Binding-site contacts:
Ligand atom CA contacts residue THR398 of chain 1.B at 3.7 Å.
Ligand atom CZ1 contacts residue GLY359 of chain 1.B at 4.3 Å.
Ligand atom CB contacts residue ASP394 of chain 1.B at 4.4 Å.
Ligand atom CD contacts residue ASP394 of chain 1.B at 3.3 Å.
Ligand atom CA contacts residue ARG276 of chain 1.B at 3.5 Å.
Ligand atom CH contacts residue ASP390 of chain 1.B at 3.3 Å.
Ligand atom SG contacts residue THR314 of chain 1.B at 3.3 Å (h-bond).
Ligand atom N contacts residue ARG276 of chain 1.B at 2.5 Å (salt-bridge).
Ligand atom CD contacts residue THR314 of chain 1.B at 3.8 Å.
Ligand atom CT2 contacts residue ASP394 of chain 1.B at 4.0 Å.
Ligand atom CZ2 contacts residue ASP394 of chain 1.B at 3.5 Å.
Ligand atom CT2 contacts residue TYR317 of chain 1.B at 4.0 Å (hydrophobic).
Ligand atom CH contacts residue TYR317 of chain 1.B at 3.5 Å (hydrophobic).
Ligand atom CT1 contacts residue TYR317 of chain 1.B at 4.0 Å (hydrophobic).
Ligand atom SG contacts residue MET311 of chain 1.B at 4.0 Å.
Ligand atom OXT contacts residue THR398 of chain 1.B at 3.5 Å (h-bond).
Ligand atom N contacts residue ASP394 of chain 1.B at 3.5 Å (salt-bridge).
Ligand atom CT1 contacts residue ASP390 of chain 1.B at 4.0 Å.
Ligand atom C contacts residue ASN401 of chain 1.B at 4.2 Å.
Ligand atom CD contacts residue CYS397 of chain 1.B at 4.3 Å (hydrophobic).
Ligand atom O contacts residue ARG276 of chain 1.B at 3.6 Å (salt-bridge).
Ligand atom CA contacts residue ASP394 of chain 1.B at 3.5 Å.
Ligand atom C contacts residue SER278 of chain 1.B at 3.4 Å.
Ligand atom O contacts residue SER278 of chain 1.B at 2.8 Å (h-bond).
Ligand atom N contacts residue THR398 of chain 1.B at 4.1 Å.
Ligand atom C contacts residue THR398 of chain 1.B at 3.6 Å.
Ligand atom CD contacts residue THR398 of chain 1.B at 4.4 Å.
Ligand atom N contacts residue SER277 of chain 1.B at 4.3 Å.
Ligand atom OXT contacts residue SER278 of chain 1.B at 3.0 Å (h-bond).
Ligand atom CT1 contacts residue GLY359 of chain 1.B at 4.1 Å.
Ligand atom C contacts residue ARG276 of chain 1.B at 3.7 Å.
Ligand atom CB contacts residue MET311 of chain 1.B at 4.4 Å (hydrophobic).
Ligand atom CZ2 contacts residue LEU393 of chain 1.B at 4.3 Å (hydrophobic).
Ligand atom CZ2 contacts residue CYS397 of chain 1.B at 4.0 Å (hydrophobic).
Ligand atom CT2 contacts residue ASP390 of chain 1.B at 4.0 Å.
Ligand atom CT2 contacts residue LEU393 of chain 1.B at 4.3 Å (hydrophobic).
Ligand atom O contacts residue SER277 of chain 1.B at 3.6 Å.
Ligand atom O contacts residue THR398 of chain 1.B at 3.8 Å.
Ligand atom CE contacts residue ASP394 of chain 1.B at 3.8 Å.
Ligand atom OXT contacts residue ASN401 of chain 1.B at 3.0 Å (h-bond).

Sequence of chain 1.B:
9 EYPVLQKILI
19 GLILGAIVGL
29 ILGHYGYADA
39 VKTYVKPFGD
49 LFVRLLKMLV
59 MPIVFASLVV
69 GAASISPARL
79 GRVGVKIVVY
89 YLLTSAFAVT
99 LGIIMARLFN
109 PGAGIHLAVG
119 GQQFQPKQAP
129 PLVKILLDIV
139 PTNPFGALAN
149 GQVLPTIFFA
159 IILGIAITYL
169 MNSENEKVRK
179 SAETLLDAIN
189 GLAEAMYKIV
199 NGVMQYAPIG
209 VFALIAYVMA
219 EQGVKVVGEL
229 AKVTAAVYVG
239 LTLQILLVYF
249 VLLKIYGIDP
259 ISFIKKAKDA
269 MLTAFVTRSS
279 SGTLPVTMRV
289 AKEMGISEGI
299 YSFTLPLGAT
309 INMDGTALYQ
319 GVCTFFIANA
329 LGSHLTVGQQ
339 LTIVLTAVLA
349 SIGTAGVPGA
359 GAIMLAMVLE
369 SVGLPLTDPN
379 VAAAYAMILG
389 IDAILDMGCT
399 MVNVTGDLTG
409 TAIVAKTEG

The small molecule below binds the protein below.
Small molecule (SMILES): N[C@@H](CSCc1ccccc1)C(=O)O